Sequence of chain 1.A:
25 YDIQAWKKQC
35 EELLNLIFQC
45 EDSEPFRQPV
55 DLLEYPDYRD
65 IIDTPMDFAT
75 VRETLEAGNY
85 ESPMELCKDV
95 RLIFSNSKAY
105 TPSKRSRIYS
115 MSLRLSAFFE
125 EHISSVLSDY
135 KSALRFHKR

The protein below binds the small molecule below.
Small molecule (SMILES): CCCCNC(=O)N1CCN(C(=O)c2ccco2)CC1

Binding-site contacts:
Ligand atom C5 contacts residue TYR59 of chain 1.A at 3.6 Å (hydrophobic).
Ligand atom C contacts residue PRO49 of chain 1.A at 3.7 Å (hydrophobic).
Ligand atom C12 contacts residue VAL54 of chain 1.A at 3.6 Å (hydrophobic).
Ligand atom C1 contacts residue GLN52 of chain 1.A at 3.4 Å.
Ligand atom C4 contacts residue VAL54 of chain 1.A at 3.9 Å (hydrophobic).
Ligand atom C contacts residue GLU48 of chain 1.A at 3.6 Å.
Ligand atom C12 contacts residue PHE50 of chain 1.A at 4.0 Å (hydrophobic).
Ligand atom C4 contacts residue PRO49 of chain 1.A at 3.7 Å (hydrophobic).
Ligand atom O2 contacts residue TYR104 of chain 1.A at 3.9 Å.
Ligand atom N1 contacts residue VAL54 of chain 1.A at 4.0 Å.
Ligand atom O1 contacts residue PHE50 of chain 1.A at 3.8 Å.
Ligand atom C7 contacts residue SER101 of chain 1.A at 3.8 Å.
Ligand atom C13 contacts residue PRO49 of chain 1.A at 3.0 Å (hydrophobic).
Ligand atom C contacts residue GLN52 of chain 1.A at 3.3 Å.
Ligand atom C8 contacts residue TYR104 of chain 1.A at 3.9 Å (hydrophobic).
Ligand atom C9 contacts residue ILE112 of chain 1.A at 4.1 Å (hydrophobic).
Ligand atom C6 contacts residue TYR104 of chain 1.A at 4.0 Å (hydrophobic).
Ligand atom O1 contacts residue ILE112 of chain 1.A at 3.8 Å.
Ligand atom C9 contacts residue SER101 of chain 1.A at 3.8 Å.
Ligand atom C13 contacts residue VAL54 of chain 1.A at 3.9 Å (hydrophobic).
Ligand atom C10 contacts residue THR105 of chain 1.A at 3.6 Å.
Ligand atom O contacts residue TYR59 of chain 1.A at 3.4 Å.
Ligand atom N contacts residue PRO49 of chain 1.A at 2.8 Å (h-bond).
Ligand atom C8 contacts residue ILE112 of chain 1.A at 3.6 Å (hydrophobic).
Ligand atom C10 contacts residue SER110 of chain 1.A at 3.5 Å.
Ligand atom C1 contacts residue PRO53 of chain 1.A at 3.5 Å (hydrophobic).
Ligand atom C13 contacts residue PHE50 of chain 1.A at 4.1 Å (hydrophobic).
Ligand atom C11 contacts residue ILE112 of chain 1.A at 4.1 Å (hydrophobic).
Ligand atom N2 contacts residue ILE112 of chain 1.A at 4.0 Å.
Ligand atom C7 contacts residue ILE112 of chain 1.A at 3.6 Å (hydrophobic).
Ligand atom O1 contacts residue SER101 of chain 1.A at 2.8 Å (h-bond).
Ligand atom O2 contacts residue ILE112 of chain 1.A at 3.8 Å.
Ligand atom N1 contacts residue PRO49 of chain 1.A at 3.7 Å.
Ligand atom C9 contacts residue THR105 of chain 1.A at 3.8 Å.
Ligand atom C contacts residue ARG51 of chain 1.A at 3.8 Å.
Ligand atom C3 contacts residue PRO49 of chain 1.A at 3.2 Å (hydrophobic).
Ligand atom C10 contacts residue PRO106 of chain 1.A at 4.0 Å (hydrophobic).
Ligand atom O contacts residue VAL54 of chain 1.A at 3.9 Å.
Ligand atom C2 contacts residue PRO53 of chain 1.A at 3.9 Å (hydrophobic).
Ligand atom O contacts residue GLU58 of chain 1.A at 3.7 Å.